A protein and the small-molecule ligand that binds it are described below.
Small molecule (SMILES): Oc1ccc([C@@H]2Oc3ccc(O)cc3[C@@H]3CCC[C@@H]32)cc1

Sequence of chain 1.A:
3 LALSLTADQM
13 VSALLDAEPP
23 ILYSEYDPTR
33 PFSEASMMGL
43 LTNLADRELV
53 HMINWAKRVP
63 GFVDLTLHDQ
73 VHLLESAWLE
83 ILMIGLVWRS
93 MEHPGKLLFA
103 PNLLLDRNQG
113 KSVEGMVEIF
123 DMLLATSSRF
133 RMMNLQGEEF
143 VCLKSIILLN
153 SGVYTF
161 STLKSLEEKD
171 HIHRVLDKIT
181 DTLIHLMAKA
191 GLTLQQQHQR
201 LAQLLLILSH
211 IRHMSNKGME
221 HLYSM

Binding-site contacts:
Ligand atom O20 contacts residue ARG91 of chain 1.A at 2.8 Å (salt-bridge).
Ligand atom C18 contacts residue ARG91 of chain 1.A at 4.3 Å.
Ligand atom C24 contacts residue LEU81 of chain 1.A at 3.5 Å (hydrophobic).
Ligand atom O9 contacts residue HIS221 of chain 1.A at 3.4 Å.
Ligand atom C18 contacts residue LEU46 of chain 1.A at 3.8 Å (hydrophobic).
Ligand atom C17 contacts residue PHE101 of chain 1.A at 4.0 Å (hydrophobic).
Ligand atom C19 contacts residue LEU84 of chain 1.A at 4.1 Å (hydrophobic).
Ligand atom C8 contacts residue ILE121 of chain 1.A at 4.1 Å (hydrophobic).
Ligand atom C7 contacts residue MET40 of chain 1.A at 4.3 Å (hydrophobic).
Ligand atom C14 contacts residue LEU43 of chain 1.A at 4.4 Å (hydrophobic).
Ligand atom C21 contacts residue LEU88 of chain 1.A at 4.2 Å (hydrophobic).
Ligand atom O20 contacts residue LEU84 of chain 1.A at 3.9 Å.
Ligand atom C17 contacts residue LEU43 of chain 1.A at 4.0 Å (hydrophobic).
Ligand atom C16 contacts residue PHE101 of chain 1.A at 3.8 Å (hydrophobic).
Ligand atom C17 contacts residue LEU46 of chain 1.A at 4.3 Å (hydrophobic).
Ligand atom C7 contacts residue MET118 of chain 1.A at 4.4 Å (hydrophobic).
Ligand atom C10 contacts residue MET118 of chain 1.A at 4.0 Å (hydrophobic).
Ligand atom C19 contacts residue ARG91 of chain 1.A at 3.5 Å.
Ligand atom C11 contacts residue PHE101 of chain 1.A at 4.2 Å (hydrophobic).
Ligand atom C11 contacts residue ILE121 of chain 1.A at 3.9 Å (hydrophobic).
Ligand atom C14 contacts residue PHE101 of chain 1.A at 3.6 Å (hydrophobic).
Ligand atom C11 contacts residue LEU125 of chain 1.A at 3.9 Å (hydrophobic).
Ligand atom C18 contacts residue ALA47 of chain 1.A at 4.3 Å (hydrophobic).
Ligand atom C4 contacts residue LEU43 of chain 1.A at 4.1 Å (hydrophobic).
Ligand atom O9 contacts residue MET118 of chain 1.A at 2.9 Å.
Ligand atom C18 contacts residue GLU50 of chain 1.A at 3.1 Å.
Ligand atom C10 contacts residue ILE121 of chain 1.A at 3.3 Å (hydrophobic).
Ligand atom C21 contacts residue LEU84 of chain 1.A at 3.5 Å (hydrophobic).
Ligand atom C12 contacts residue PHE101 of chain 1.A at 4.0 Å (hydrophobic).
Ligand atom C8 contacts residue HIS221 of chain 1.A at 4.4 Å.
Ligand atom C19 contacts residue GLU50 of chain 1.A at 3.2 Å.
Ligand atom C1 contacts residue LEU81 of chain 1.A at 3.4 Å (hydrophobic).
Ligand atom C22 contacts residue PHE101 of chain 1.A at 4.0 Å (hydrophobic).
Ligand atom C17 contacts residue ALA47 of chain 1.A at 4.2 Å (hydrophobic).
Ligand atom O13 contacts residue PHE101 of chain 1.A at 3.6 Å.
Ligand atom O20 contacts residue GLU50 of chain 1.A at 2.4 Å (salt-bridge).
Ligand atom C2 contacts residue LEU43 of chain 1.A at 4.3 Å (hydrophobic).
Ligand atom C8 contacts residue MET118 of chain 1.A at 3.7 Å (hydrophobic).
Ligand atom C21 contacts residue ARG91 of chain 1.A at 4.0 Å.
Ligand atom O9 contacts residue ILE121 of chain 1.A at 4.0 Å.